Sequence of chain 8.A:
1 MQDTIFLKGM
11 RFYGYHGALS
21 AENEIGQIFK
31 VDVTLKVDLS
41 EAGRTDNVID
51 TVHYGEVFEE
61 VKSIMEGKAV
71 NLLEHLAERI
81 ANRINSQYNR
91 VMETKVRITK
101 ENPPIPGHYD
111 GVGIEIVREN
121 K

Sequence of chain 6.A:
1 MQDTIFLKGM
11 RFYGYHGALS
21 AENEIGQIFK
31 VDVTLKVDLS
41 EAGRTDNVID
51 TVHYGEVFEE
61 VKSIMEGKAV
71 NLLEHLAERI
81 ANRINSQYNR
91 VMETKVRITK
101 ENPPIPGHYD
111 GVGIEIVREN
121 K

The protein below binds the small molecule below.
Small molecule (SMILES): Nc1nc(O)c(Br)c(-c2ccccc2)n1

Binding-site contacts:
Ligand atom C5 contacts residue LEU72 of chain 8.A at 4.0 Å (hydrophobic).
Ligand atom C4 contacts residue TYR54 of chain 6.A at 3.8 Å (hydrophobic).
Ligand atom C7 contacts residue GLU74 of chain 8.A at 3.5 Å.
Ligand atom O8 contacts residue LEU72 of chain 8.A at 2.9 Å.
Ligand atom C12 contacts residue HIS53 of chain 6.A at 3.8 Å.
Ligand atom C12 contacts residue ALA18 of chain 8.A at 4.0 Å (hydrophobic).
Ligand atom C11 contacts residue VAL48 of chain 6.A at 3.9 Å (hydrophobic).
Ligand atom C13 contacts residue HIS53 of chain 6.A at 3.2 Å.
Ligand atom BR6 contacts residue GLY17 of chain 8.A at 4.0 Å.
Ligand atom C2 contacts residue TYR54 of chain 6.A at 3.5 Å (hydrophobic).
Ligand atom C15 contacts residue HIS53 of chain 6.A at 4.2 Å.
Ligand atom N1 contacts residue GLU74 of chain 8.A at 2.9 Å (salt-bridge).
Ligand atom N9 contacts residue TYR54 of chain 6.A at 3.6 Å.
Ligand atom C7 contacts residue TYR54 of chain 6.A at 3.7 Å (hydrophobic).
Ligand atom N1 contacts residue TYR54 of chain 6.A at 3.9 Å.
Ligand atom BR6 contacts residue LYS100 of chain 8.A at 3.2 Å.
Ligand atom O8 contacts residue ASN71 of chain 8.A at 3.7 Å.
Ligand atom BR6 contacts residue ASN71 of chain 8.A at 3.7 Å.
Ligand atom N3 contacts residue VAL52 of chain 6.A at 3.9 Å.
Ligand atom N1 contacts residue THR51 of chain 6.A at 3.4 Å.
Ligand atom O8 contacts residue LEU73 of chain 8.A at 2.6 Å (h-bond).
Ligand atom N9 contacts residue LEU72 of chain 8.A at 4.2 Å.
Ligand atom C14 contacts residue GLY55 of chain 6.A at 4.0 Å.
Ligand atom O8 contacts residue TYR54 of chain 6.A at 4.0 Å.
Ligand atom N3 contacts residue TYR54 of chain 6.A at 3.6 Å.
Ligand atom N1 contacts residue VAL52 of chain 6.A at 2.7 Å (h-bond).
Ligand atom N3 contacts residue HIS53 of chain 6.A at 4.1 Å.
Ligand atom C7 contacts residue LEU72 of chain 8.A at 3.8 Å (hydrophobic).
Ligand atom C11 contacts residue ALA18 of chain 8.A at 3.7 Å (hydrophobic).
Ligand atom O8 contacts residue GLU74 of chain 8.A at 3.5 Å (salt-bridge).
Ligand atom C2 contacts residue THR51 of chain 6.A at 4.0 Å.
Ligand atom C14 contacts residue HIS53 of chain 6.A at 3.4 Å.
Ligand atom C7 contacts residue LEU73 of chain 8.A at 3.7 Å (hydrophobic).
Ligand atom BR6 contacts residue TYR54 of chain 6.A at 3.9 Å.
Ligand atom C2 contacts residue GLU74 of chain 8.A at 3.6 Å.
Ligand atom N9 contacts residue GLU74 of chain 8.A at 2.8 Å (salt-bridge).
Ligand atom BR6 contacts residue ALA18 of chain 8.A at 3.5 Å.
Ligand atom C2 contacts residue VAL52 of chain 6.A at 3.8 Å (hydrophobic).
Ligand atom C15 contacts residue TYR54 of chain 6.A at 3.4 Å (hydrophobic).
Ligand atom C5 contacts residue TYR54 of chain 6.A at 3.5 Å (hydrophobic).